Binding-site contacts:
Ligand atom C contacts residue TYR94 of chain 2.A at 4.0 Å (hydrophobic).
Ligand atom OXT contacts residue GLY16 of chain 2.A at 3.8 Å.
Ligand atom N contacts residue TYR94 of chain 2.A at 2.7 Å (h-bond).
Ligand atom CA contacts residue PXL1 of chain 2.I at 2.5 Å.
Ligand atom CB contacts residue GLY16 of chain 2.A at 4.0 Å.
Ligand atom OXT contacts residue ARG335 of chain 2.A at 4.4 Å.
Ligand atom O contacts residue PRO146 of chain 2.A at 3.8 Å.
Ligand atom CB contacts residue ARG335 of chain 2.A at 3.9 Å.
Ligand atom C contacts residue GLY16 of chain 2.A at 4.1 Å.
Ligand atom C contacts residue ARG335 of chain 2.A at 4.5 Å.
Ligand atom N contacts residue PXL1 of chain 2.I at 1.5 Å.
Ligand atom C contacts residue GOL1 of chain 2.L at 3.7 Å.
Ligand atom O contacts residue TYR94 of chain 2.A at 4.0 Å.
Ligand atom OXT contacts residue ARG344 of chain 2.A at 2.8 Å (salt-bridge).
Ligand atom O contacts residue PXL1 of chain 2.I at 3.4 Å (h-bond).
Ligand atom O contacts residue THR145 of chain 2.A at 3.6 Å.
Ligand atom CA contacts residue GLY16 of chain 2.A at 3.8 Å.
Ligand atom CB contacts residue PXL1 of chain 2.I at 3.2 Å.
Ligand atom CA contacts residue TYR94 of chain 2.A at 3.5 Å (hydrophobic).
Ligand atom CB contacts residue GOL1 of chain 2.L at 3.7 Å.
Ligand atom CB contacts residue THR247 of chain 2.B at 3.6 Å.
Ligand atom C contacts residue ARG344 of chain 2.A at 3.4 Å.
Ligand atom CB contacts residue TYR94 of chain 2.A at 3.3 Å (hydrophobic).
Ligand atom OXT contacts residue GOL1 of chain 2.L at 2.8 Å (h-bond).
Ligand atom C contacts residue PXL1 of chain 2.I at 3.8 Å.
Ligand atom CA contacts residue GOL1 of chain 2.L at 4.3 Å.
Ligand atom O contacts residue ARG344 of chain 2.A at 2.7 Å (salt-bridge).

The protein below binds the small molecule below.
Small molecule (SMILES): C[C@H](N)C(=O)O

Sequence of chain 2.A:
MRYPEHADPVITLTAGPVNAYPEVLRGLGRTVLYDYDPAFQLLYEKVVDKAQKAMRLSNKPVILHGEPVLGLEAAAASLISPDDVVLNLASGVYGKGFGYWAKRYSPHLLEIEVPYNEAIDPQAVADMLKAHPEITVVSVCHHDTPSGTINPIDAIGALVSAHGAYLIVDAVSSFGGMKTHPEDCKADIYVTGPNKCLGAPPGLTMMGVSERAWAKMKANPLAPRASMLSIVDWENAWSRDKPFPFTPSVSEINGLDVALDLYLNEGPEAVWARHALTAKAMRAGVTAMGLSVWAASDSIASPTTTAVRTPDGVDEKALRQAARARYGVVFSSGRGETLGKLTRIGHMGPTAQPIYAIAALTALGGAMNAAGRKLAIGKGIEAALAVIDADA

Sequence of chain 2.B:
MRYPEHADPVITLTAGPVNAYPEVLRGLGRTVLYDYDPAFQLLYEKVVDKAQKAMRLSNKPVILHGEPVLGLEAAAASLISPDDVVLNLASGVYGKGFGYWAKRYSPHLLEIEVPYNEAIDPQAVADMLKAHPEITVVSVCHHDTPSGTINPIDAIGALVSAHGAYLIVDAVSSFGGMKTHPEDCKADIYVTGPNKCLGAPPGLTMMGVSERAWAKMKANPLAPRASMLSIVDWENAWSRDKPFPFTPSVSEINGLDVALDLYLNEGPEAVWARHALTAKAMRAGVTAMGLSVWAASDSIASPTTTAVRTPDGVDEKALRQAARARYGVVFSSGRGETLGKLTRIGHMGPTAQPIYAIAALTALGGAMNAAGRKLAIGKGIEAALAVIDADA